The protein below binds the small molecule below.
Small molecule (SMILES): O=c1ccn([C@@H]2O[C@H](CO[P](=O)(O)O[C@H]3[C@@H](O)[C@H](n4ccc(=O)[nH]c4=O)O[C@@H]3CO[P](=O)(O)O[C@H]3[C@@H](O)[C@H](n4ccc(=O)[nH]c4=O)O[C@@H]3CO[P](=O)(O)O[C@H]3[C@@H](O)[C@H](n4ccc(=O)[nH]c4=O)O[C@@H]3COP(=O)=O)[C@@H](O)[C@H]2O)c(=O)[nH]1

Binding-site contacts:
Ligand atom C5 contacts residue ARG19 of chain 14.A at 2.9 Å.
Ligand atom O4 contacts residue A3 of chain 14.B at 2.8 Å (h-bond).
Ligand atom P contacts residue ARG19 of chain 14.A at 2.8 Å.
Ligand atom O5' contacts residue ARG19 of chain 14.A at 2.1 Å (salt-bridge).
Ligand atom N3 contacts residue A3 of chain 14.B at 2.8 Å (h-bond).
Ligand atom C4 contacts residue A1 of chain 14.B at 3.4 Å.
Ligand atom C2 contacts residue A1 of chain 14.B at 3.1 Å.
Ligand atom OP2 contacts residue ARG15 of chain 14.A at 2.5 Å.
Ligand atom O2 contacts residue A1 of chain 14.B at 2.7 Å (h-bond).
Ligand atom P contacts residue ARG15 of chain 14.A at 3.1 Å.
Ligand atom C4 contacts residue A3 of chain 14.B at 3.6 Å.
Ligand atom C1' contacts residue ARG19 of chain 14.A at 4.3 Å.
Ligand atom O5' contacts residue ARG15 of chain 14.A at 3.6 Å.
Ligand atom OP1 contacts residue ARG15 of chain 14.A at 2.5 Å.
Ligand atom O2 contacts residue A3 of chain 14.B at 3.2 Å.
Ligand atom O2 contacts residue A2 of chain 14.B at 3.7 Å.
Ligand atom C5' contacts residue ARG15 of chain 14.A at 2.5 Å.
Ligand atom O3' contacts residue ARG19 of chain 14.A at 3.6 Å (salt-bridge).
Ligand atom N3 contacts residue A2 of chain 14.B at 3.7 Å.
Ligand atom OP1 contacts residue MET14 of chain 14.A at 3.8 Å.
Ligand atom O4' contacts residue ARG19 of chain 14.A at 3.9 Å.
Ligand atom C2' contacts residue ARG19 of chain 14.A at 3.6 Å.
Ligand atom C4' contacts residue ARG19 of chain 14.A at 3.7 Å.
Ligand atom N3 contacts residue A1 of chain 14.B at 2.7 Å (h-bond).
Ligand atom C2 contacts residue A2 of chain 14.B at 3.9 Å.
Ligand atom N1 contacts residue A3 of chain 14.B at 4.3 Å.
Ligand atom C4 contacts residue ARG19 of chain 14.A at 3.9 Å.
Ligand atom C4' contacts residue ARG15 of chain 14.A at 3.3 Å.
Ligand atom OP1 contacts residue ARG19 of chain 14.A at 4.1 Å.
Ligand atom N1 contacts residue ARG19 of chain 14.A at 3.9 Å.
Ligand atom O4 contacts residue A1 of chain 14.B at 3.0 Å (h-bond).
Ligand atom OP2 contacts residue ALA16 of chain 14.A at 4.1 Å.
Ligand atom O3' contacts residue ARG15 of chain 14.A at 3.1 Å (salt-bridge).
Ligand atom C3' contacts residue ARG15 of chain 14.A at 3.8 Å.
Ligand atom C2 contacts residue A3 of chain 14.B at 3.5 Å.
Ligand atom C6 contacts residue ARG19 of chain 14.A at 2.7 Å.
Ligand atom C3' contacts residue ARG19 of chain 14.A at 3.4 Å.
Ligand atom OP2 contacts residue ARG19 of chain 14.A at 2.1 Å (salt-bridge).
Ligand atom OP1 contacts residue LYS18 of chain 14.A at 3.7 Å.
Ligand atom C5' contacts residue ARG19 of chain 14.A at 3.2 Å.

Sequence of chain 14.A:
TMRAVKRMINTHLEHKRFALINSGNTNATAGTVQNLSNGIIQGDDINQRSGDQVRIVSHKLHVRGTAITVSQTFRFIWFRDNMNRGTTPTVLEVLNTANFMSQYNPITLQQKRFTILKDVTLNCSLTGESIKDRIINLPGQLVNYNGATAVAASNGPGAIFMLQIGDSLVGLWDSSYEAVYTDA